A small-molecule ligand and the protein it binds are described below.
Small molecule (SMILES): CC(=O)N[C@@H]1[C@@H](O)[C@H](O)[C@@H](CO)O[C@H]1O

Binding-site contacts:
Ligand atom O7 contacts residue ASN204 of chain 1.F at 2.9 Å (h-bond).
Ligand atom C1 contacts residue THR206 of chain 1.F at 4.1 Å.
Ligand atom O5 contacts residue ASN204 of chain 1.F at 2.4 Å (h-bond).
Ligand atom C8 contacts residue SER244 of chain 1.F at 3.5 Å.
Ligand atom C1 contacts residue ASN204 of chain 1.F at 1.4 Å.
Ligand atom C8 contacts residue ASN204 of chain 1.F at 4.3 Å.
Ligand atom C2 contacts residue ASN204 of chain 1.F at 2.5 Å.
Ligand atom O7 contacts residue ILE247 of chain 1.F at 3.9 Å.
Ligand atom C3 contacts residue ASN204 of chain 1.F at 3.8 Å.
Ligand atom C4 contacts residue ASN204 of chain 1.F at 4.2 Å.
Ligand atom C7 contacts residue ILE247 of chain 1.F at 4.2 Å (hydrophobic).
Ligand atom C5 contacts residue ASN204 of chain 1.F at 3.7 Å.
Ligand atom N2 contacts residue ASN204 of chain 1.F at 2.9 Å (h-bond).
Ligand atom C8 contacts residue ILE247 of chain 1.F at 3.9 Å (hydrophobic).
Ligand atom C7 contacts residue ASN204 of chain 1.F at 3.1 Å.

Sequence of chain 1.F:
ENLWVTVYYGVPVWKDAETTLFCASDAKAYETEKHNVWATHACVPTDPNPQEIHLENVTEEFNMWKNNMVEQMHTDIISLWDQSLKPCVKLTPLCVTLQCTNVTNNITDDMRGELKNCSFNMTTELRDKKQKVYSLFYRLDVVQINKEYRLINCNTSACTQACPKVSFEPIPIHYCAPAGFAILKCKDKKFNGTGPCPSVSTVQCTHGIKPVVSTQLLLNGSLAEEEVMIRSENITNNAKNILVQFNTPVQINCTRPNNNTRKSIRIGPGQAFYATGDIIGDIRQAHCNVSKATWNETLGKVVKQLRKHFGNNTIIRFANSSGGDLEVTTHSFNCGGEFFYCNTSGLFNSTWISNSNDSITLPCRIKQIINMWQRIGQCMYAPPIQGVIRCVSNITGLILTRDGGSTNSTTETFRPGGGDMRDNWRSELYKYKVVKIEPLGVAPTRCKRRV